A small-molecule ligand and the protein it binds are described below.
Small molecule (SMILES): CC(=O)N[C@@H]1[C@@H](O)[C@H](O)[C@@H](CO)O[C@H]1O

Binding-site contacts:
Ligand atom O5 contacts residue SER330 of chain 1.A at 4.4 Å.
Ligand atom C7 contacts residue ASN297 of chain 1.A at 4.0 Å.
Ligand atom C6 contacts residue ARG328 of chain 1.A at 4.1 Å.
Ligand atom C1 contacts residue VAL201 of chain 1.A at 4.3 Å (hydrophobic).
Ligand atom O6 contacts residue SER330 of chain 1.A at 4.4 Å.
Ligand atom O5 contacts residue ASN203 of chain 1.A at 2.4 Å (h-bond).
Ligand atom C3 contacts residue ASN203 of chain 1.A at 3.7 Å.
Ligand atom O6 contacts residue ARG328 of chain 1.A at 3.1 Å (salt-bridge).
Ligand atom C7 contacts residue ASN203 of chain 1.A at 3.2 Å.
Ligand atom C5 contacts residue ASN203 of chain 1.A at 3.6 Å.
Ligand atom C4 contacts residue ASN203 of chain 1.A at 4.2 Å.
Ligand atom N2 contacts residue ASN203 of chain 1.A at 2.7 Å (h-bond).
Ligand atom O7 contacts residue ASN224 of chain 1.A at 3.6 Å.
Ligand atom C8 contacts residue SER226 of chain 1.A at 3.8 Å.
Ligand atom C8 contacts residue ASN203 of chain 1.A at 4.3 Å.
Ligand atom C1 contacts residue ARG328 of chain 1.A at 4.1 Å.
Ligand atom C8 contacts residue ASN224 of chain 1.A at 4.0 Å.
Ligand atom C1 contacts residue ASN203 of chain 1.A at 1.4 Å.
Ligand atom O7 contacts residue ASN297 of chain 1.A at 3.9 Å.
Ligand atom C2 contacts residue ASN203 of chain 1.A at 2.3 Å.
Ligand atom C7 contacts residue ASN224 of chain 1.A at 4.3 Å.
Ligand atom O5 contacts residue ARG328 of chain 1.A at 3.3 Å (salt-bridge).
Ligand atom C8 contacts residue ASN297 of chain 1.A at 3.3 Å.
Ligand atom C8 contacts residue LEU225 of chain 1.A at 3.6 Å (hydrophobic).
Ligand atom O7 contacts residue ASN203 of chain 1.A at 3.3 Å (h-bond).
Ligand atom C5 contacts residue ARG328 of chain 1.A at 4.4 Å.

Sequence of chain 1.A:
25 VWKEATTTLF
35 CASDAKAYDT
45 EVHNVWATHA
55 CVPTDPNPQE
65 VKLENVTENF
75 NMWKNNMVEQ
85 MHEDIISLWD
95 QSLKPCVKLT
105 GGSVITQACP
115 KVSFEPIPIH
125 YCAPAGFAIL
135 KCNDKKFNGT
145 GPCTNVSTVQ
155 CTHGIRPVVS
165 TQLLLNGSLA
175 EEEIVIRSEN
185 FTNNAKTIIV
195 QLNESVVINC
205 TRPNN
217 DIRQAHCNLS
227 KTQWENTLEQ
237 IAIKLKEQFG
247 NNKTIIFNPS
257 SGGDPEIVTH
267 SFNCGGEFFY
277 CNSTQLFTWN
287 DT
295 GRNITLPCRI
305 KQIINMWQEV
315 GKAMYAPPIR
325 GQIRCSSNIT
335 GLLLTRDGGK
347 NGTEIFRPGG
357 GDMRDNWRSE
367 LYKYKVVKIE